Sequence of chain 2.F:
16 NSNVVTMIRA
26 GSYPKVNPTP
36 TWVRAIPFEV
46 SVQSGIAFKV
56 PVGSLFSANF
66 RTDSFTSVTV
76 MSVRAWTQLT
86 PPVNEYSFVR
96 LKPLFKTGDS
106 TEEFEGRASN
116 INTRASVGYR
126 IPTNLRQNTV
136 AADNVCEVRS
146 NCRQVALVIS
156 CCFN

Binding-site contacts:
Ligand atom OP3 contacts residue ILE23 of chain 2.F at 3.7 Å.
Ligand atom C5' contacts residue ARG125 of chain 2.E at 4.2 Å.
Ligand atom C4 contacts residue ASN16 of chain 2.F at 4.2 Å.
Ligand atom OP1 contacts residue SO41 of chain 2.ID at 2.9 Å (h-bond).
Ligand atom C3' contacts residue ARG125 of chain 2.E at 3.5 Å.
Ligand atom O3' contacts residue ARG125 of chain 2.E at 4.1 Å.
Ligand atom OP1 contacts residue ARG125 of chain 2.E at 3.0 Å (salt-bridge).
Ligand atom C5 contacts residue ARG125 of chain 2.E at 3.8 Å.
Ligand atom C5' contacts residue ARG131 of chain 2.E at 3.1 Å.
Ligand atom N3 contacts residue ARG125 of chain 2.E at 4.0 Å.
Ligand atom O2 contacts residue ASN16 of chain 2.F at 3.6 Å (h-bond).
Ligand atom P contacts residue ARG125 of chain 2.E at 3.8 Å.
Ligand atom N3 contacts residue ASN16 of chain 2.F at 3.3 Å (h-bond).
Ligand atom OP1 contacts residue ARG131 of chain 2.E at 3.6 Å.
Ligand atom C2 contacts residue ASN16 of chain 2.F at 3.8 Å.
Ligand atom C6 contacts residue ARG125 of chain 2.E at 3.8 Å.
Ligand atom C4 contacts residue SER17 of chain 2.F at 4.1 Å.
Ligand atom P contacts residue ARG131 of chain 2.E at 3.6 Å.
Ligand atom OP2 contacts residue ARG131 of chain 2.E at 4.0 Å.
Ligand atom C2' contacts residue ARG125 of chain 2.E at 4.1 Å.
Ligand atom C2 contacts residue ARG125 of chain 2.E at 4.1 Å.
Ligand atom O5' contacts residue ARG131 of chain 2.E at 2.8 Å (salt-bridge).
Ligand atom O5' contacts residue ARG125 of chain 2.E at 3.0 Å (salt-bridge).
Ligand atom O4 contacts residue SER17 of chain 2.F at 3.2 Å.
Ligand atom C5' contacts residue MET76 of chain 2.E at 4.2 Å (hydrophobic).
Ligand atom P contacts residue ILE23 of chain 2.F at 4.2 Å.
Ligand atom OP2 contacts residue SO41 of chain 2.ID at 2.6 Å (h-bond).
Ligand atom OP3 contacts residue SO41 of chain 2.ID at 4.2 Å.
Ligand atom C4 contacts residue ARG125 of chain 2.E at 3.7 Å.
Ligand atom OP2 contacts residue SER77 of chain 2.E at 3.7 Å.
Ligand atom N1 contacts residue ARG125 of chain 2.E at 4.0 Å.
Ligand atom O4 contacts residue THR21 of chain 2.F at 4.5 Å.
Ligand atom OP1 contacts residue ILE23 of chain 2.F at 3.7 Å.
Ligand atom OP3 contacts residue SER77 of chain 2.E at 4.3 Å.
Ligand atom O5' contacts residue SO41 of chain 2.ID at 4.3 Å.
Ligand atom P contacts residue SO41 of chain 2.ID at 3.2 Å.
Ligand atom O2 contacts residue ARG125 of chain 2.E at 4.3 Å.
Ligand atom OP3 contacts residue ARG125 of chain 2.E at 3.2 Å.
Ligand atom O4 contacts residue ASN16 of chain 2.F at 4.3 Å.
Ligand atom O4 contacts residue ARG125 of chain 2.E at 3.9 Å.

The protein below binds the small molecule below.
Small molecule (SMILES): CO[P](=O)(O)O[C@H]1[C@@H](O)[C@H](n2ccc(=O)[nH]c2=O)O[C@@H]1COP(=O)(O)O

Sequence of chain 2.E:
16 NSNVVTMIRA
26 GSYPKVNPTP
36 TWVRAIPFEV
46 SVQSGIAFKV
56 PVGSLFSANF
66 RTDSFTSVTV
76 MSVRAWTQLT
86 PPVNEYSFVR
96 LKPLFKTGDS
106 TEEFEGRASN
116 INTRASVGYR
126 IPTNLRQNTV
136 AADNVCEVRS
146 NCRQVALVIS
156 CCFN